Sequence of chain 1.A:
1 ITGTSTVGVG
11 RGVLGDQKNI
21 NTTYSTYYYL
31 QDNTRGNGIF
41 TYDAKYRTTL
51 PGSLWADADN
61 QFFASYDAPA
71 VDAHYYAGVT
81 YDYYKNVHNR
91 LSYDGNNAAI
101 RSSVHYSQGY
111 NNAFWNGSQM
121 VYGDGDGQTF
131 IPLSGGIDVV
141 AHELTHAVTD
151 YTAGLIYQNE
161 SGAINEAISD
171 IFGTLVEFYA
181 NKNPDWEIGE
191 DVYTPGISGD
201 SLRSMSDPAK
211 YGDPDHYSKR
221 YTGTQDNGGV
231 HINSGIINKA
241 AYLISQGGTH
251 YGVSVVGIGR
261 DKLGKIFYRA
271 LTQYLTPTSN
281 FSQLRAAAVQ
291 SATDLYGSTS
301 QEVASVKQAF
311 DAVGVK

The small molecule below binds the protein below.
Small molecule (SMILES): CC(C)C[C@H](NP(=O)(O)CNC(=O)OCc1ccccc1)C(=O)N[C@@H](Cc1ccccc1)C(=O)O

Binding-site contacts:
Ligand atom P12 contacts residue ALA113 of chain 1.A at 3.4 Å.
Ligand atom N10 contacts residue GOL1 of chain 1.C at 3.4 Å.
Ligand atom C3 contacts residue GOL1 of chain 1.C at 3.5 Å.
Ligand atom N16 contacts residue ASN112 of chain 1.A at 3.2 Å (h-bond).
Ligand atom N16 contacts residue HIS231 of chain 1.A at 3.6 Å (h-bond).
Ligand atom O23 contacts residue GLU143 of chain 1.A at 2.6 Å (salt-bridge).
Ligand atom C33 contacts residue ASN111 of chain 1.A at 2.4 Å.
Ligand atom O23 contacts residue ALA113 of chain 1.A at 3.4 Å (h-bond).
Ligand atom O22 contacts residue PHE114 of chain 1.A at 3.6 Å.
Ligand atom C17 contacts residue HIS231 of chain 1.A at 3.5 Å.
Ligand atom C11 contacts residue ALA113 of chain 1.A at 3.4 Å (hydrophobic).
Ligand atom O24 contacts residue GLU166 of chain 1.A at 3.0 Å (salt-bridge).
Ligand atom C33 contacts residue PHE130 of chain 1.A at 3.3 Å (hydrophobic).
Ligand atom C25 contacts residue ASN112 of chain 1.A at 3.6 Å.
Ligand atom C6 contacts residue TRP115 of chain 1.A at 3.6 Å (hydrophobic).
Ligand atom N10 contacts residue TYR157 of chain 1.A at 3.4 Å (h-bond).
Ligand atom C32 contacts residue ASN112 of chain 1.A at 3.5 Å.
Ligand atom N13 contacts residue ASN112 of chain 1.A at 3.2 Å (h-bond).
Ligand atom O24 contacts residue HIS146 of chain 1.A at 3.6 Å (h-bond).
Ligand atom O37 contacts residue HIS231 of chain 1.A at 3.3 Å (h-bond).
Ligand atom O24 contacts residue TYR157 of chain 1.A at 3.5 Å (h-bond).
Ligand atom O24 contacts residue HIS231 of chain 1.A at 2.9 Å (h-bond).
Ligand atom C25 contacts residue GLU143 of chain 1.A at 3.5 Å.
Ligand atom C18 contacts residue HIS231 of chain 1.A at 3.4 Å.
Ligand atom O23 contacts residue ZN1 of chain 1.I at 3.1 Å.
Ligand atom P12 contacts residue ZN1 of chain 1.I at 3.0 Å.
Ligand atom N13 contacts residue ALA113 of chain 1.A at 2.9 Å (h-bond).
Ligand atom C34 contacts residue ASN111 of chain 1.A at 2.3 Å.
Ligand atom O24 contacts residue ZN1 of chain 1.I at 2.0 Å.
Ligand atom O23 contacts residue HIS146 of chain 1.A at 3.4 Å.
Ligand atom O22 contacts residue DMS1 of chain 1.F at 2.9 Å.
Ligand atom O29 contacts residue ARG203 of chain 1.A at 2.9 Å (salt-bridge).
Ligand atom O29 contacts residue HIS231 of chain 1.A at 3.3 Å.
Ligand atom C33 contacts residue ASN112 of chain 1.A at 3.5 Å.
Ligand atom N13 contacts residue GLU143 of chain 1.A at 3.4 Å (salt-bridge).
Ligand atom O19 contacts residue ASN112 of chain 1.A at 3.0 Å (h-bond).
Ligand atom O8 contacts residue GOL1 of chain 1.C at 3.5 Å.
Ligand atom O23 contacts residue GOL1 of chain 1.C at 2.8 Å (h-bond).
Ligand atom O24 contacts residue HIS142 of chain 1.A at 3.3 Å (h-bond).
Ligand atom O8 contacts residue TYR157 of chain 1.A at 3.4 Å.